Binding-site contacts:
Ligand atom O5 contacts residue VAL181 of chain 9.D at 3.8 Å.
Ligand atom C17 contacts residue ASN256 of chain 9.E at 3.8 Å.
Ligand atom O4 contacts residue LEU246 of chain 9.E at 3.8 Å.
Ligand atom C5 contacts residue ALA248 of chain 9.E at 3.8 Å (hydrophobic).
Ligand atom C8 contacts residue LEU253 of chain 9.E at 3.7 Å (hydrophobic).
Ligand atom O5 contacts residue THR179 of chain 9.D at 3.9 Å.
Ligand atom C5 contacts residue CYS239 of chain 9.E at 3.8 Å (hydrophobic).
Ligand atom O5 contacts residue LYS350 of chain 9.E at 2.9 Å.
Ligand atom C9 contacts residue LEU253 of chain 9.E at 3.8 Å (hydrophobic).
Ligand atom C18 contacts residue MET257 of chain 9.E at 3.5 Å (hydrophobic).
Ligand atom C3 contacts residue LEU253 of chain 9.E at 3.6 Å (hydrophobic).
Ligand atom C3 contacts residue CYS239 of chain 9.E at 3.7 Å (hydrophobic).
Ligand atom O1 contacts residue LEU253 of chain 9.E at 3.9 Å.
Ligand atom C16 contacts residue LYS350 of chain 9.E at 3.4 Å.
Ligand atom O6 contacts residue ASN256 of chain 9.E at 3.6 Å.
Ligand atom O1 contacts residue ALA314 of chain 9.E at 3.3 Å.
Ligand atom C4 contacts residue ILE368 of chain 9.E at 3.3 Å (hydrophobic).
Ligand atom C6 contacts residue CYS239 of chain 9.E at 3.8 Å (hydrophobic).
Ligand atom O3 contacts residue CYS239 of chain 9.E at 3.2 Å (h-bond).
Ligand atom C6 contacts residue VAL236 of chain 9.E at 3.8 Å (hydrophobic).
Ligand atom C7 contacts residue ALA248 of chain 9.E at 3.3 Å (hydrophobic).
Ligand atom C19 contacts residue ASN256 of chain 9.E at 3.8 Å.
Ligand atom C2 contacts residue ALA314 of chain 9.E at 3.8 Å (hydrophobic).
Ligand atom C20 contacts residue LEU253 of chain 9.E at 3.9 Å (hydrophobic).
Ligand atom C18 contacts residue VAL181 of chain 9.D at 3.8 Å (hydrophobic).
Ligand atom S1 contacts residue THR179 of chain 9.D at 3.8 Å.
Ligand atom C17 contacts residue LYS350 of chain 9.E at 3.9 Å.
Ligand atom O5 contacts residue ALA180 of chain 9.D at 3.7 Å.
Ligand atom C22 contacts residue LEU253 of chain 9.E at 3.4 Å (hydrophobic).
Ligand atom C7 contacts residue LEU253 of chain 9.E at 3.9 Å (hydrophobic).
Ligand atom C5 contacts residue LEU253 of chain 9.E at 3.8 Å (hydrophobic).
Ligand atom C12 contacts residue LEU246 of chain 9.E at 3.8 Å (hydrophobic).
Ligand atom C4 contacts residue VAL236 of chain 9.E at 3.8 Å (hydrophobic).
Ligand atom C18 contacts residue VAL313 of chain 9.E at 3.3 Å (hydrophobic).
Ligand atom S1 contacts residue SER178 of chain 9.D at 3.1 Å.
Ligand atom C1 contacts residue LEU253 of chain 9.E at 3.4 Å (hydrophobic).
Ligand atom C6 contacts residue LEU240 of chain 9.E at 3.7 Å (hydrophobic).
Ligand atom O6 contacts residue VAL181 of chain 9.D at 3.1 Å.
Ligand atom O2 contacts residue CYS239 of chain 9.E at 3.1 Å (h-bond).
Ligand atom O3 contacts residue ALA248 of chain 9.E at 3.2 Å.

A small-molecule ligand and the protein it binds are described below.
Small molecule (SMILES): COc1cc2c(c(OC)c1OC)-c1ccc(OC)c(=O)cc1[C@@H](NC(=O)CS)CC2

Sequence of chain 9.D:
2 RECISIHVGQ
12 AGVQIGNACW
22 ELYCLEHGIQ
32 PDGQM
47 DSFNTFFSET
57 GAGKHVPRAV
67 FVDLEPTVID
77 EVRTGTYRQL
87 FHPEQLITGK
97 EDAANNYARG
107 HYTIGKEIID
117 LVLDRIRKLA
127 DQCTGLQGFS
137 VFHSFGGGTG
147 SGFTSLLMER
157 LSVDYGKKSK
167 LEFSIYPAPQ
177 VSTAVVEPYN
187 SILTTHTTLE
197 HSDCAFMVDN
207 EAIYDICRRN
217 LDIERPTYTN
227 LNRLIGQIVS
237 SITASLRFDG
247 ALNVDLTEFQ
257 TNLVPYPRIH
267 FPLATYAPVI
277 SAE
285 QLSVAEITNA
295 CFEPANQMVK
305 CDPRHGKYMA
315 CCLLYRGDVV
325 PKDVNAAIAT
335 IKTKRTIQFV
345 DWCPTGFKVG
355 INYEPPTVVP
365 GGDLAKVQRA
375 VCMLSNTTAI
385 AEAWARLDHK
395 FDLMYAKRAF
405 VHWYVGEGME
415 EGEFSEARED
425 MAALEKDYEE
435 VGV

Sequence of chain 9.E:
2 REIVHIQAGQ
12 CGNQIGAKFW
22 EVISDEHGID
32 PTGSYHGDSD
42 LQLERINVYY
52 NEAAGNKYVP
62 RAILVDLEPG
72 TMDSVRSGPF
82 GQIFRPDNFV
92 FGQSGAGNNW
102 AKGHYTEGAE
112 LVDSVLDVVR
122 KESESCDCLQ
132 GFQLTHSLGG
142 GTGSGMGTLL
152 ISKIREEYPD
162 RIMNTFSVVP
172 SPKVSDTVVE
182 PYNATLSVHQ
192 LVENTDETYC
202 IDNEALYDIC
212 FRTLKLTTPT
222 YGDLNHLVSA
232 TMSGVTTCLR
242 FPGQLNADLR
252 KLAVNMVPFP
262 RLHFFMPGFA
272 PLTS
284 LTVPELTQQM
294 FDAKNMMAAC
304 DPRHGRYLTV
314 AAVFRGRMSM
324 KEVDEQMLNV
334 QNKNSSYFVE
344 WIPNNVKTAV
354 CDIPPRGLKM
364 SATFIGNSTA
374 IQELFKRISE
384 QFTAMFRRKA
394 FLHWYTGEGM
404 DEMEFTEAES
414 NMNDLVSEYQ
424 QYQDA